Binding-site contacts:
Ligand atom C2' contacts residue ASN66 of chain 1.AC at 3.8 Å.
Ligand atom C1' contacts residue THR57 of chain 1.AC at 3.6 Å.
Ligand atom O2' contacts residue THR31 of chain 1.AC at 3.6 Å.
Ligand atom P contacts residue LYS62 of chain 1.AC at 3.9 Å.
Ligand atom N1 contacts residue ILE61 of chain 1.AC at 3.7 Å.
Ligand atom O2' contacts residue THR57 of chain 1.AC at 3.1 Å.
Ligand atom OP2 contacts residue SER63 of chain 1.AC at 3.6 Å (h-bond).
Ligand atom O4 contacts residue LYS62 of chain 1.AC at 3.2 Å.
Ligand atom C4 contacts residue LYS62 of chain 1.AC at 3.9 Å.
Ligand atom O2' contacts residue ASN66 of chain 1.AC at 2.8 Å (h-bond).
Ligand atom OP1 contacts residue LYS62 of chain 1.AC at 3.7 Å.
Ligand atom N3 contacts residue THR31 of chain 1.AC at 3.1 Å (h-bond).
Ligand atom C2 contacts residue THR31 of chain 1.AC at 3.8 Å.
Ligand atom C4 contacts residue ILE61 of chain 1.AC at 3.7 Å (hydrophobic).
Ligand atom N6 contacts residue THR57 of chain 1.AC at 4.0 Å.
Ligand atom C2 contacts residue VAL70 of chain 1.AC at 3.9 Å (hydrophobic).
Ligand atom C2' contacts residue ILE61 of chain 1.AC at 3.6 Å (hydrophobic).
Ligand atom OP1 contacts residue THR57 of chain 1.AC at 4.0 Å.
Ligand atom N6 contacts residue ALA58 of chain 1.AC at 3.9 Å.
Ligand atom OP1 contacts residue ILE61 of chain 1.AC at 4.0 Å.
Ligand atom N1 contacts residue VAL70 of chain 1.AC at 3.9 Å.
Ligand atom O4' contacts residue THR57 of chain 1.AC at 3.6 Å.
Ligand atom N3 contacts residue ILE61 of chain 1.AC at 3.6 Å.
Ligand atom C1' contacts residue THR31 of chain 1.AC at 3.9 Å.
Ligand atom N6 contacts residue CYS126 of chain 1.AC at 3.8 Å.
Ligand atom O2 contacts residue ILE61 of chain 1.AC at 3.7 Å.
Ligand atom C2 contacts residue ILE61 of chain 1.AC at 3.5 Å (hydrophobic).
Ligand atom O2' contacts residue ILE61 of chain 1.AC at 4.0 Å.
Ligand atom C5 contacts residue ILE61 of chain 1.AC at 3.8 Å (hydrophobic).
Ligand atom C4' contacts residue ASN60 of chain 1.AC at 4.0 Å.
Ligand atom C5' contacts residue LYS62 of chain 1.AC at 3.8 Å.
Ligand atom O3' contacts residue THR57 of chain 1.AC at 3.7 Å.
Ligand atom N1 contacts residue ASN60 of chain 1.AC at 3.8 Å.
Ligand atom C4' contacts residue THR57 of chain 1.AC at 3.6 Å.
Ligand atom C3' contacts residue THR57 of chain 1.AC at 4.0 Å.
Ligand atom C1' contacts residue ASN60 of chain 1.AC at 3.7 Å.
Ligand atom O4' contacts residue ASN60 of chain 1.AC at 3.3 Å (h-bond).
Ligand atom OP2 contacts residue LYS62 of chain 1.AC at 3.2 Å.
Ligand atom C6 contacts residue ILE61 of chain 1.AC at 3.9 Å (hydrophobic).
Ligand atom N6 contacts residue GLU54 of chain 1.AC at 4.0 Å.

Sequence of chain 1.AC:
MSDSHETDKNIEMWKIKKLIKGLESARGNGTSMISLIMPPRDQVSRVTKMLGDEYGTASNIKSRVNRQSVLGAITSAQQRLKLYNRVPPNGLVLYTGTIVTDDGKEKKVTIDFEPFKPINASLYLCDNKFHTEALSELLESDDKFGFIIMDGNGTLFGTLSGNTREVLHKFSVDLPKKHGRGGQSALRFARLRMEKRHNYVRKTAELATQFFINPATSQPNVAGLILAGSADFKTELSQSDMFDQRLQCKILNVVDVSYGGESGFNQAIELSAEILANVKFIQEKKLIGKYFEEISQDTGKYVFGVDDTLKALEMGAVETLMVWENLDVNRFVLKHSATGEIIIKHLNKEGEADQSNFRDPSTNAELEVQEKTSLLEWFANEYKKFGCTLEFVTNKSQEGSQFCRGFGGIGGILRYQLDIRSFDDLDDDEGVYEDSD

This protein binds this small molecule.
Small molecule (SMILES): C[C@H]1O[C@@H](n2cnc3c(N)ncnc32)[C@H](O)[C@@H]1O[P](=O)(O)OC[C@H]1O[C@@H](n2ccc(=O)[nH]c2=O)[C@H](O)[C@@H]1O[P](=O)(O)OC[C@H]1O[C@@H](n2cnc3c(=O)nc(N)[nH]c32)[C@H](O)[C@@H]1O[P](=O)(O)OC[C@H]1O[C@@H](n2ccc(=O)[nH]c2=O)[C@H](O)[C@@H]1O[P](=O)(O)OC[C@H]1O[C@@H](n2cnc3c(N)ncnc32)[C@H](O)[C@@H]1O[P](=O)(O)OC[C@H]1O[C@@H](n2cnc3c(N)ncnc32)[C@H](O)[C@@H]1O[P](=O)(O)OC[C@H]1O[C@@H](n2cnc3c(N)ncnc32)[C@H](O)[C@@H]1O